Sequence of chain 21.A:
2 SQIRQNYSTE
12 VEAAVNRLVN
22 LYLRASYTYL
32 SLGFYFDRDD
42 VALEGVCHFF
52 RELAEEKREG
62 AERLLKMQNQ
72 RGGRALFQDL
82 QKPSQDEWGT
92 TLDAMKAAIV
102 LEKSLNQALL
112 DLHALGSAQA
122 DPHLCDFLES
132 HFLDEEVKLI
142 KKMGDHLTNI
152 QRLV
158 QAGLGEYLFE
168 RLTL

The small molecule below binds the protein below.
Small molecule (SMILES): FC(F)O[C@@H](Cl)C(F)(F)F

Binding-site contacts:
Ligand atom FAD contacts residue LEU24 of chain 21.A at 3.4 Å.
Ligand atom FAC contacts residue ICF1 of chain 4.I at 1.4 Å.
Ligand atom CLAF contacts residue SER27 of chain 4.A at 3.5 Å.
Ligand atom FAE contacts residue TYR28 of chain 4.A at 3.9 Å.
Ligand atom FAC contacts residue LEU31 of chain 4.A at 4.4 Å.
Ligand atom CAI contacts residue LEU81 of chain 4.A at 4.4 Å (hydrophobic).
Ligand atom FAD contacts residue LEU31 of chain 4.A at 4.2 Å.
Ligand atom FAA contacts residue ICF1 of chain 4.I at 1.5 Å.
Ligand atom FAE contacts residue LEU81 of chain 21.A at 3.2 Å.
Ligand atom CAJ contacts residue ICF1 of chain 4.I at 1.1 Å.
Ligand atom OAG contacts residue ICF1 of chain 4.I at 0.9 Å.
Ligand atom CAH contacts residue TYR28 of chain 21.A at 4.3 Å (hydrophobic).
Ligand atom FAE contacts residue ICF1 of chain 4.I at 2.3 Å.
Ligand atom CAJ contacts residue LEU24 of chain 21.A at 3.8 Å (hydrophobic).
Ligand atom CAI contacts residue LEU81 of chain 21.A at 4.3 Å (hydrophobic).
Ligand atom FAB contacts residue ICF1 of chain 4.I at 1.3 Å.
Ligand atom FAA contacts residue TYR28 of chain 21.A at 3.8 Å.
Ligand atom FAB contacts residue LEU24 of chain 21.A at 3.0 Å.
Ligand atom FAC contacts residue TYR28 of chain 4.A at 3.2 Å.
Ligand atom CLAF contacts residue LEU24 of chain 4.A at 3.4 Å.
Ligand atom CAH contacts residue SER27 of chain 21.A at 4.3 Å.
Ligand atom FAB contacts residue LEU81 of chain 21.A at 4.0 Å.
Ligand atom CAJ contacts residue LEU81 of chain 21.A at 4.2 Å (hydrophobic).
Ligand atom CAI contacts residue ICF1 of chain 4.I at 0.9 Å.
Ligand atom CLAF contacts residue ICF1 of chain 4.I at 1.3 Å.
Ligand atom CAH contacts residue ICF1 of chain 4.I at 1.1 Å.
Ligand atom FAA contacts residue SER27 of chain 21.A at 3.5 Å.
Ligand atom CLAF contacts residue TYR28 of chain 4.A at 4.2 Å.
Ligand atom FAC contacts residue LEU24 of chain 4.A at 4.4 Å.
Ligand atom CAJ contacts residue TYR28 of chain 4.A at 4.1 Å (hydrophobic).
Ligand atom FAB contacts residue SER27 of chain 21.A at 4.1 Å.
Ligand atom FAE contacts residue LEU24 of chain 21.A at 3.1 Å.
Ligand atom FAD contacts residue ICF1 of chain 4.I at 1.6 Å.
Ligand atom CAH contacts residue LEU24 of chain 21.A at 4.3 Å (hydrophobic).
Ligand atom FAB contacts residue TYR28 of chain 21.A at 3.6 Å.
Ligand atom FAC contacts residue SER27 of chain 4.A at 4.2 Å.

Sequence of chain 4.A:
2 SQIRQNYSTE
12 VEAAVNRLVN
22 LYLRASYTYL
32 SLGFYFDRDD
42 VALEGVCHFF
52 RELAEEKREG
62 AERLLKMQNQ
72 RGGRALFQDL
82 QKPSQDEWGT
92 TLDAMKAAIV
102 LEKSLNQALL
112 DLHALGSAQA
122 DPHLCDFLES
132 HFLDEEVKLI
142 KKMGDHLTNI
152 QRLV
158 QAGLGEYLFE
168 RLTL